Binding-site contacts:
Ligand atom O3 contacts residue ASP398 of chain 1.B at 4.3 Å.
Ligand atom O1 contacts residue THR317 of chain 1.B at 2.4 Å (h-bond).
Ligand atom C3 contacts residue MET314 of chain 1.B at 3.6 Å (hydrophobic).
Ligand atom C9 contacts residue THR317 of chain 1.B at 3.2 Å.
Ligand atom C4 contacts residue GLY362 of chain 1.B at 4.1 Å.
Ligand atom C5 contacts residue VAL358 of chain 1.B at 3.8 Å (hydrophobic).
Ligand atom N contacts residue ARG401 of chain 1.B at 4.2 Å.
Ligand atom O3 contacts residue SER279 of chain 1.B at 3.5 Å.
Ligand atom O4 contacts residue SER280 of chain 1.B at 3.0 Å (h-bond).
Ligand atom C8 contacts residue THR355 of chain 1.B at 4.0 Å.
Ligand atom O1 contacts residue ASP398 of chain 1.B at 4.1 Å.
Ligand atom C2 contacts residue ALA361 of chain 1.B at 4.3 Å (hydrophobic).
Ligand atom C8 contacts residue THR311 of chain 1.B at 3.8 Å.
Ligand atom C11 contacts residue ASN405 of chain 1.B at 4.2 Å.
Ligand atom O4 contacts residue SER279 of chain 1.B at 3.4 Å.
Ligand atom C1 contacts residue MET314 of chain 1.B at 4.2 Å (hydrophobic).
Ligand atom O1 contacts residue ARG401 of chain 1.B at 3.3 Å (salt-bridge).
Ligand atom C10 contacts residue SER279 of chain 1.B at 3.6 Å.
Ligand atom C3 contacts residue MET365 of chain 1.B at 4.3 Å (hydrophobic).
Ligand atom C6 contacts residue MET365 of chain 1.B at 4.1 Å (hydrophobic).
Ligand atom C11 contacts residue THR317 of chain 1.B at 3.4 Å.
Ligand atom C6 contacts residue MET314 of chain 1.B at 3.5 Å (hydrophobic).
Ligand atom C9 contacts residue ARG401 of chain 1.B at 3.7 Å.
Ligand atom C6 contacts residue THR311 of chain 1.B at 4.2 Å.
Ligand atom C7 contacts residue SER280 of chain 1.B at 3.8 Å.
Ligand atom O3 contacts residue ARG278 of chain 1.B at 3.1 Å (salt-bridge).
Ligand atom N contacts residue ASP398 of chain 1.B at 3.0 Å (salt-bridge).
Ligand atom C9 contacts residue ASP398 of chain 1.B at 3.8 Å.
Ligand atom N contacts residue ARG278 of chain 1.B at 4.3 Å.
Ligand atom C10 contacts residue ARG278 of chain 1.B at 3.9 Å.
Ligand atom O5 contacts residue ASP398 of chain 1.B at 3.3 Å (salt-bridge).
Ligand atom O5 contacts residue ARG401 of chain 1.B at 3.3 Å (salt-bridge).
Ligand atom C10 contacts residue SER280 of chain 1.B at 3.7 Å.
Ligand atom C7 contacts residue THR402 of chain 1.B at 4.0 Å.
Ligand atom N contacts residue THR317 of chain 1.B at 4.3 Å.
Ligand atom C7 contacts residue ASN405 of chain 1.B at 4.3 Å.
Ligand atom C8 contacts residue MET314 of chain 1.B at 4.0 Å (hydrophobic).
Ligand atom C5 contacts residue ALA361 of chain 1.B at 4.1 Å (hydrophobic).
Ligand atom C7 contacts residue THR317 of chain 1.B at 4.2 Å.
Ligand atom N contacts residue THR402 of chain 1.B at 3.0 Å (h-bond).

A protein and the small-molecule ligand that binds it are described below.
Small molecule (SMILES): N[C@H](C(=O)O)[C@H](OCc1ccccc1)C(=O)O

Sequence of chain 1.B:
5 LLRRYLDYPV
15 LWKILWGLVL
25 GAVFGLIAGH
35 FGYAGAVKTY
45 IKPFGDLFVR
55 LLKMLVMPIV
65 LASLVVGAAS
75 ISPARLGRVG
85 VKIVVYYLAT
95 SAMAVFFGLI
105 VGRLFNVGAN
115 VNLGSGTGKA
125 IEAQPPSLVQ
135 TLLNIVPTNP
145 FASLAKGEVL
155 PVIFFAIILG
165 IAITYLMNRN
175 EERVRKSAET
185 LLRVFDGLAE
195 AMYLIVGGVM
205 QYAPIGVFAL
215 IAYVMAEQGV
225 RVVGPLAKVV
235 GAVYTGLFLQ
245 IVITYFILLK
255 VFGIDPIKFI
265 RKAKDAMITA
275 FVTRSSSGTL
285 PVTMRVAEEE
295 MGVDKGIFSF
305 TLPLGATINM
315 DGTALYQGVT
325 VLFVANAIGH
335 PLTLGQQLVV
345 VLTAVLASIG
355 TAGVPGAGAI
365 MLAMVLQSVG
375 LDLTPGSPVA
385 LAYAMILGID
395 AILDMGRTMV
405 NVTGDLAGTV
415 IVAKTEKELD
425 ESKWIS